This protein binds this small molecule.
Small molecule (SMILES): Nc1ncnc2c1ncn2[C@@H]1O[C@H](COP(=O)(O)OP(=O)(O)OP(O)(O)=S)[C@@H](O)[C@H]1O

Sequence of chain 1.D:
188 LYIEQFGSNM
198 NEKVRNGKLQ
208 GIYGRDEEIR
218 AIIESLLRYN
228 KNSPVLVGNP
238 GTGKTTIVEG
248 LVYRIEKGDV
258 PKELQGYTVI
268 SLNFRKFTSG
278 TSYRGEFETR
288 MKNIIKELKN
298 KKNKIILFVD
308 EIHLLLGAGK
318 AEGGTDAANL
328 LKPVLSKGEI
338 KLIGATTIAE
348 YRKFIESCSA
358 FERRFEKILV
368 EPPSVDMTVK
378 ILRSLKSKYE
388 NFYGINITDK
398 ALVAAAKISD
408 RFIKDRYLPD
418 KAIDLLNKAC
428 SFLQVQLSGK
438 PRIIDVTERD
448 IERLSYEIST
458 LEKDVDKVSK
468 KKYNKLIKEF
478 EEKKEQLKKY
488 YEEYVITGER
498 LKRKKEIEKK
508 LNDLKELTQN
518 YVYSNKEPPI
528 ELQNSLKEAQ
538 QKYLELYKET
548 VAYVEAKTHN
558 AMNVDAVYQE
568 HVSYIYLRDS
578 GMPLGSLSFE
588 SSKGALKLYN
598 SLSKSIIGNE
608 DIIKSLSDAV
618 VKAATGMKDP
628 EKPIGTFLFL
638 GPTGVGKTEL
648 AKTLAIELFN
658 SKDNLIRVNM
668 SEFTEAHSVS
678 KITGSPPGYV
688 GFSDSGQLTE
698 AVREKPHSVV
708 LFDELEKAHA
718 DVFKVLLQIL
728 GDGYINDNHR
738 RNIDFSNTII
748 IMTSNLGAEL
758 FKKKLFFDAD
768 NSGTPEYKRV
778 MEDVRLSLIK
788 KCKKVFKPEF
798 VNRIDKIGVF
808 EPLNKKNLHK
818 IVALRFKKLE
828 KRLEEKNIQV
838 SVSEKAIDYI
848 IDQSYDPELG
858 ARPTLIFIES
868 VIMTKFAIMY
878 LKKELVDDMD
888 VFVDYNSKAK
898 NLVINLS

Binding-site contacts:
Ligand atom PA contacts residue THR645 of chain 1.D at 3.0 Å.
Ligand atom O4' contacts residue GLY641 of chain 1.D at 3.6 Å.
Ligand atom O3A contacts residue VAL642 of chain 1.D at 3.6 Å.
Ligand atom C2 contacts residue GLU646 of chain 1.D at 3.0 Å.
Ligand atom O3B contacts residue ARG859 of chain 1.D at 3.2 Å (salt-bridge).
Ligand atom O2G contacts residue THR645 of chain 1.D at 3.8 Å.
Ligand atom O1B contacts residue ARG859 of chain 1.D at 2.0 Å (salt-bridge).
Ligand atom C2' contacts residue GLU646 of chain 1.D at 3.2 Å.
Ligand atom N6 contacts residue ILE603 of chain 1.D at 3.0 Å.
Ligand atom O2B contacts residue ARG859 of chain 1.D at 3.8 Å.
Ligand atom O1A contacts residue VAL642 of chain 1.D at 3.4 Å (h-bond).
Ligand atom O3' contacts residue GLU646 of chain 1.D at 3.6 Å.
Ligand atom O2B contacts residue LYS644 of chain 1.D at 2.5 Å (salt-bridge).
Ligand atom O1A contacts residue LYS644 of chain 1.D at 3.3 Å (salt-bridge).
Ligand atom PB contacts residue ARG859 of chain 1.D at 2.4 Å.
Ligand atom O2A contacts residue ARG859 of chain 1.D at 3.5 Å (salt-bridge).
Ligand atom C8 contacts residue GLY643 of chain 1.D at 3.5 Å.
Ligand atom S1G contacts residue ASN752 of chain 1.D at 2.5 Å (h-bond).
Ligand atom C3' contacts residue GLU646 of chain 1.D at 2.9 Å.
Ligand atom O5' contacts residue ARG859 of chain 1.D at 3.5 Å (salt-bridge).
Ligand atom O3A contacts residue ARG859 of chain 1.D at 2.0 Å (salt-bridge).
Ligand atom C6 contacts residue SER602 of chain 1.D at 3.7 Å.
Ligand atom N6 contacts residue SER602 of chain 1.D at 3.5 Å (h-bond).
Ligand atom O2A contacts residue THR645 of chain 1.D at 2.7 Å (h-bond).
Ligand atom O1B contacts residue GLY641 of chain 1.D at 3.1 Å (h-bond).
Ligand atom N6 contacts residue ILE818 of chain 1.D at 3.8 Å.
Ligand atom N7 contacts residue GLY643 of chain 1.D at 3.4 Å (h-bond).
Ligand atom O1B contacts residue THR640 of chain 1.D at 3.9 Å.
Ligand atom O2B contacts residue VAL642 of chain 1.D at 3.4 Å (h-bond).
Ligand atom O3G contacts residue LYS644 of chain 1.D at 3.0 Å.
Ligand atom O5' contacts residue THR645 of chain 1.D at 3.5 Å (h-bond).
Ligand atom PA contacts residue ARG859 of chain 1.D at 3.2 Å.
Ligand atom C4 contacts residue GLU646 of chain 1.D at 3.6 Å.
Ligand atom C2 contacts residue SER602 of chain 1.D at 3.8 Å.
Ligand atom PB contacts residue GLY641 of chain 1.D at 3.5 Å.
Ligand atom N1 contacts residue SER602 of chain 1.D at 2.9 Å (h-bond).
Ligand atom O1A contacts residue THR645 of chain 1.D at 2.7 Å (h-bond).
Ligand atom N1 contacts residue GLU646 of chain 1.D at 3.5 Å.
Ligand atom N3 contacts residue GLU646 of chain 1.D at 3.1 Å.
Ligand atom O2B contacts residue GLY641 of chain 1.D at 3.1 Å (h-bond).